This small molecule binds to this protein.
Small molecule (SMILES): C[C@H](O)[C@](N)([O-])O

Sequence of chain 1.A:
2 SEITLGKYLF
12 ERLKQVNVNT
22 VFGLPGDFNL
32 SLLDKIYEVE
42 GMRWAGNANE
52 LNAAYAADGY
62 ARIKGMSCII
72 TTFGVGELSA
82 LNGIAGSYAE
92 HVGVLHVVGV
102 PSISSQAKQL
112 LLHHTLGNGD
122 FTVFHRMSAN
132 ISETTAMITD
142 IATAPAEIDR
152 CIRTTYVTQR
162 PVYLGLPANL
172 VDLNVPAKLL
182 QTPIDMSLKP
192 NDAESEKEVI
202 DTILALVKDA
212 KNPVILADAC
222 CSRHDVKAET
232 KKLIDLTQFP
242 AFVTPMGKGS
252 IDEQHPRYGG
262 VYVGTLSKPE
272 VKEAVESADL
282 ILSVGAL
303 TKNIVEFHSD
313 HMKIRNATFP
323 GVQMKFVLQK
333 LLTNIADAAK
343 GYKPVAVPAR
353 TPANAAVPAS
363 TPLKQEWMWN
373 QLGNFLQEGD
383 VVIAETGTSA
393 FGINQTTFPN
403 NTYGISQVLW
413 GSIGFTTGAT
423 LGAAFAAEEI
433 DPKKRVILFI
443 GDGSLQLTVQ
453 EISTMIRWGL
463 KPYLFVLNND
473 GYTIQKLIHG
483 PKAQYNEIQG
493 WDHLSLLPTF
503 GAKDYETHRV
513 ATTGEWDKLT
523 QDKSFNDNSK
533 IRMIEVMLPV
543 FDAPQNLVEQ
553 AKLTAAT

Binding-site contacts:
Ligand atom C2 contacts residue GLN16 of chain 1.A at 4.3 Å.
Ligand atom C2 contacts residue VAL17 of chain 1.A at 4.5 Å (hydrophobic).
Ligand atom O2 contacts residue MET187 of chain 1.A at 3.8 Å.
Ligand atom O1 contacts residue TYR157 of chain 1.A at 4.1 Å.
Ligand atom O1 contacts residue MET187 of chain 1.A at 4.0 Å.
Ligand atom C3 contacts residue ASN18 of chain 1.A at 4.4 Å.
Ligand atom O2 contacts residue VAL17 of chain 1.A at 3.7 Å.
Ligand atom C3 contacts residue VAL17 of chain 1.A at 3.8 Å (hydrophobic).
Ligand atom C3 contacts residue GLN16 of chain 1.A at 3.3 Å.
Ligand atom O3 contacts residue VAL17 of chain 1.A at 4.3 Å.
Ligand atom N contacts residue VAL17 of chain 1.A at 4.3 Å.
Ligand atom O3 contacts residue MET187 of chain 1.A at 3.9 Å.
Ligand atom O3 contacts residue GLN16 of chain 1.A at 4.0 Å.